The small molecule below binds the protein below.
Small molecule (SMILES): COc1cc([C@H](O)[C@@H](CO)c2ccc(O)c(OC)c2)ccc1O

Binding-site contacts:
Ligand atom O3 contacts residue HIS114 of chain 2.A at 2.9 Å (h-bond).
Ligand atom C11 contacts residue LJC1 of chain 2.E at 0.3 Å.
Ligand atom C9 contacts residue GLU160 of chain 2.A at 3.2 Å.
Ligand atom O1 contacts residue TYR91 of chain 2.A at 3.2 Å (h-bond).
Ligand atom O4 contacts residue HIS200 of chain 2.A at 2.5 Å (h-bond).
Ligand atom C15 contacts residue TYR182 of chain 2.A at 3.4 Å (hydrophobic).
Ligand atom C10 contacts residue LJC1 of chain 2.E at 0.6 Å.
Ligand atom C2 contacts residue LJC1 of chain 2.E at 0.5 Å.
Ligand atom O1 contacts residue LJC1 of chain 2.E at 0.9 Å (h-bond).
Ligand atom O6 contacts residue LJC1 of chain 2.E at 0.3 Å (h-bond).
Ligand atom O5 contacts residue LJC1 of chain 2.E at 0.4 Å (h-bond).
Ligand atom O3 contacts residue LJC1 of chain 2.E at 1.2 Å.
Ligand atom C16 contacts residue LJC1 of chain 2.E at 0.3 Å.
Ligand atom C15 contacts residue LJC1 of chain 2.E at 0.5 Å.
Ligand atom O5 contacts residue ARG98 of chain 2.A at 3.0 Å (salt-bridge).
Ligand atom C10 contacts residue HIS200 of chain 2.A at 3.3 Å.
Ligand atom C5 contacts residue GLU160 of chain 2.A at 3.0 Å.
Ligand atom C4 contacts residue LJC1 of chain 2.E at 0.5 Å.
Ligand atom C11 contacts residue HIS200 of chain 2.A at 3.2 Å.
Ligand atom O2 contacts residue LJC1 of chain 2.E at 1.2 Å.
Ligand atom C1 contacts residue TYR91 of chain 2.A at 3.3 Å (hydrophobic).
Ligand atom C13 contacts residue PHE95 of chain 2.A at 3.1 Å (hydrophobic).
Ligand atom O6 contacts residue TYR52 of chain 2.A at 2.5 Å (h-bond).
Ligand atom C7 contacts residue LJC1 of chain 2.E at 0.6 Å.
Ligand atom C6 contacts residue LJC1 of chain 2.E at 1.1 Å.
Ligand atom C13 contacts residue LJC1 of chain 2.E at 0.7 Å.
Ligand atom O1 contacts residue TYR52 of chain 2.A at 3.0 Å (h-bond).
Ligand atom O2 contacts residue PHE76 of chain 2.A at 2.9 Å.
Ligand atom C12 contacts residue LJC1 of chain 2.E at 0.4 Å.
Ligand atom C14 contacts residue LJC1 of chain 2.E at 0.6 Å.
Ligand atom C5 contacts residue LJC1 of chain 2.E at 0.6 Å.
Ligand atom O4 contacts residue ARG98 of chain 2.A at 3.2 Å (salt-bridge).
Ligand atom O6 contacts residue TYR164 of chain 2.A at 2.7 Å (h-bond).
Ligand atom C3 contacts residue LJC1 of chain 2.E at 0.6 Å.
Ligand atom O4 contacts residue LJC1 of chain 2.E at 0.4 Å (h-bond).
Ligand atom C9 contacts residue LJC1 of chain 2.E at 0.7 Å.
Ligand atom C8 contacts residue LJC1 of chain 2.E at 0.8 Å.
Ligand atom C1 contacts residue LJC1 of chain 2.E at 0.5 Å.
Ligand atom C17 contacts residue LJC1 of chain 2.E at 0.3 Å.
Ligand atom C1 contacts residue PHE76 of chain 2.A at 3.3 Å (hydrophobic).

Sequence of chain 2.A:
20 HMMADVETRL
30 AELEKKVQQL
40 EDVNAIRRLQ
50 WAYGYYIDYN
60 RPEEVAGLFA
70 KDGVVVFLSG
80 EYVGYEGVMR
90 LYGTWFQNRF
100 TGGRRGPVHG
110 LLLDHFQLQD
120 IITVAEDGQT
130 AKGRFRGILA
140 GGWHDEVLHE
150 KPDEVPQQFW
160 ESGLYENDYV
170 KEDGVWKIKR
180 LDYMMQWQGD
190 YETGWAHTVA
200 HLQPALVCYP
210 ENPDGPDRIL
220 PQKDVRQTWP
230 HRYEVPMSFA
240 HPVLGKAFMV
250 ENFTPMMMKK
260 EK